Binding-site contacts:
Ligand atom C3 contacts residue ASN175 of chain 1.E at 3.9 Å.
Ligand atom O6 contacts residue SER17 of chain 1.K at 3.8 Å.
Ligand atom O3 contacts residue ASP75 of chain 1.K at 4.0 Å.
Ligand atom C8 contacts residue THR176 of chain 1.E at 3.8 Å.
Ligand atom C1 contacts residue THR176 of chain 1.E at 3.9 Å.
Ligand atom O5 contacts residue ASN175 of chain 1.E at 2.5 Å (h-bond).
Ligand atom N2 contacts residue ASN175 of chain 1.E at 2.9 Å (h-bond).
Ligand atom O6 contacts residue ARG170 of chain 1.E at 3.1 Å (salt-bridge).
Ligand atom N2 contacts residue THR176 of chain 1.E at 4.0 Å.
Ligand atom C1 contacts residue ASN175 of chain 1.E at 1.5 Å.
Ligand atom C6 contacts residue ASP344 of chain 1.E at 3.8 Å.
Ligand atom C4 contacts residue ASN175 of chain 1.E at 4.4 Å.
Ligand atom O6 contacts residue VAL153 of chain 1.E at 4.3 Å.
Ligand atom O3 contacts residue ARG86 of chain 1.K at 4.3 Å.
Ligand atom C6 contacts residue VAL153 of chain 1.E at 4.2 Å (hydrophobic).
Ligand atom C2 contacts residue ASN175 of chain 1.E at 2.5 Å.
Ligand atom C6 contacts residue ARG170 of chain 1.E at 3.4 Å.
Ligand atom O4 contacts residue ARG19 of chain 1.K at 4.2 Å.
Ligand atom O4 contacts residue LYS12 of chain 1.K at 3.5 Å (salt-bridge).
Ligand atom C5 contacts residue ASN175 of chain 1.E at 3.8 Å.
Ligand atom C7 contacts residue THR176 of chain 1.E at 4.3 Å.
Ligand atom C6 contacts residue SER17 of chain 1.K at 3.9 Å.
Ligand atom C1 contacts residue ARG170 of chain 1.E at 4.3 Å.
Ligand atom C8 contacts residue ASP77 of chain 1.K at 3.6 Å.
Ligand atom O3 contacts residue LEU78 of chain 1.K at 4.4 Å.
Ligand atom C7 contacts residue LEU78 of chain 1.K at 4.0 Å (hydrophobic).
Ligand atom C8 contacts residue LEU78 of chain 1.K at 3.8 Å (hydrophobic).
Ligand atom C6 contacts residue ILE172 of chain 1.E at 4.0 Å (hydrophobic).
Ligand atom O4 contacts residue VAL18 of chain 1.K at 4.1 Å.
Ligand atom C8 contacts residue ILE172 of chain 1.E at 3.9 Å (hydrophobic).
Ligand atom O7 contacts residue LEU78 of chain 1.K at 3.8 Å.
Ligand atom O4 contacts residue SER17 of chain 1.K at 3.3 Å (h-bond).
Ligand atom O6 contacts residue ASP344 of chain 1.E at 2.9 Å (salt-bridge).
Ligand atom C7 contacts residue ASN175 of chain 1.E at 3.7 Å.
Ligand atom C5 contacts residue ARG170 of chain 1.E at 3.9 Å.
Ligand atom O5 contacts residue ARG170 of chain 1.E at 3.1 Å (salt-bridge).
Ligand atom C4 contacts residue LYS12 of chain 1.K at 4.3 Å.
Ligand atom O7 contacts residue ASN175 of chain 1.E at 4.2 Å.

A protein and the small-molecule ligand that binds it are described below.
Small molecule (SMILES): CC(=O)N[C@H]1[C@H](O[C@H]2[C@H](O)[C@@H](NC(C)=O)CO[C@@H]2CO)O[C@H](CO)[C@@H](O[C@@H]2O[C@H](CO[C@H]3O[C@H](CO)[C@@H](O)[C@H](O)[C@@H]3O)[C@@H](O)[C@H](O[C@H]3O[C@H](CO)[C@@H](O)[C@H](O)[C@@H]3O[C@H]3O[C@H](CO)[C@@H](O)[C@H](O)[C@@H]3O)[C@@H]2O)[C@@H]1O

Sequence of chain 1.K:
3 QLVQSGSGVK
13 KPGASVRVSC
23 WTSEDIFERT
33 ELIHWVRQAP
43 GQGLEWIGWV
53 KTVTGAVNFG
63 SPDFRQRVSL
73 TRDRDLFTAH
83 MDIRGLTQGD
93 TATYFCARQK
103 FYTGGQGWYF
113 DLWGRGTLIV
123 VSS

Sequence of chain 1.E:
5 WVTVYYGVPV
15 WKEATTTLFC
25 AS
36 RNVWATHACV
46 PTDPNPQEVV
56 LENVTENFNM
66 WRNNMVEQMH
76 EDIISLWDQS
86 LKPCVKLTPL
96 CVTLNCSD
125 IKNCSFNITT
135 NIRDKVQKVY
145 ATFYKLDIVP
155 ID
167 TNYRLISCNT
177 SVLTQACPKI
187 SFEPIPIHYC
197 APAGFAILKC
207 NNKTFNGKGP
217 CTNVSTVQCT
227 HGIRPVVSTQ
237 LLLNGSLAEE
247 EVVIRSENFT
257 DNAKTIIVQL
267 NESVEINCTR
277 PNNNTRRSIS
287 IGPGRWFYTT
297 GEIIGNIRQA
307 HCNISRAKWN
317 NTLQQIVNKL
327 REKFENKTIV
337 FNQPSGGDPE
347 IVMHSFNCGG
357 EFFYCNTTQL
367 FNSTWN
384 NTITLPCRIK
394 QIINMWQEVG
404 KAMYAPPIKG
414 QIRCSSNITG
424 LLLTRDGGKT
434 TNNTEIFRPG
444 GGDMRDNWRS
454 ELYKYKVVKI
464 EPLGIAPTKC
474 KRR